Binding-site contacts:
Ligand atom O6 contacts residue MET100 of chain 2.B at 4.4 Å.
Ligand atom C8 contacts residue HIS67 of chain 2.B at 3.8 Å.
Ligand atom C7 contacts residue GLY69 of chain 2.B at 4.2 Å.
Ligand atom N2 contacts residue THR70 of chain 2.B at 4.0 Å.
Ligand atom C3 contacts residue ASN68 of chain 2.B at 3.8 Å.
Ligand atom O5 contacts residue THR70 of chain 2.B at 3.8 Å.
Ligand atom O6 contacts residue ARG132 of chain 2.B at 3.6 Å.
Ligand atom C1 contacts residue ASN68 of chain 2.B at 1.4 Å.
Ligand atom C8 contacts residue ASN68 of chain 2.B at 3.1 Å.
Ligand atom C5 contacts residue THR70 of chain 2.B at 3.9 Å.
Ligand atom C5 contacts residue ARG132 of chain 2.B at 4.0 Å.
Ligand atom C7 contacts residue ASN68 of chain 2.B at 3.2 Å.
Ligand atom C8 contacts residue THR70 of chain 2.B at 4.3 Å.
Ligand atom N2 contacts residue ASN68 of chain 2.B at 3.0 Å (h-bond).
Ligand atom C4 contacts residue ARG132 of chain 2.B at 3.9 Å.
Ligand atom C2 contacts residue ASN68 of chain 2.B at 2.5 Å.
Ligand atom O5 contacts residue MET100 of chain 2.B at 3.7 Å.
Ligand atom O7 contacts residue ASN68 of chain 2.B at 3.5 Å (h-bond).
Ligand atom C1 contacts residue MET100 of chain 2.B at 4.2 Å (hydrophobic).
Ligand atom O7 contacts residue HIS67 of chain 2.B at 4.2 Å.
Ligand atom C5 contacts residue ASN68 of chain 2.B at 3.6 Å.
Ligand atom C1 contacts residue THR70 of chain 2.B at 3.2 Å.
Ligand atom C4 contacts residue ASN68 of chain 2.B at 4.2 Å.
Ligand atom C8 contacts residue GLY69 of chain 2.B at 3.0 Å.
Ligand atom C2 contacts residue THR70 of chain 2.B at 4.0 Å.
Ligand atom C6 contacts residue ARG132 of chain 2.B at 3.4 Å.
Ligand atom O5 contacts residue ASN68 of chain 2.B at 2.4 Å (h-bond).
Ligand atom O4 contacts residue ARG132 of chain 2.B at 2.8 Å (salt-bridge).
Ligand atom C3 contacts residue THR70 of chain 2.B at 4.4 Å.

Sequence of chain 2.B:
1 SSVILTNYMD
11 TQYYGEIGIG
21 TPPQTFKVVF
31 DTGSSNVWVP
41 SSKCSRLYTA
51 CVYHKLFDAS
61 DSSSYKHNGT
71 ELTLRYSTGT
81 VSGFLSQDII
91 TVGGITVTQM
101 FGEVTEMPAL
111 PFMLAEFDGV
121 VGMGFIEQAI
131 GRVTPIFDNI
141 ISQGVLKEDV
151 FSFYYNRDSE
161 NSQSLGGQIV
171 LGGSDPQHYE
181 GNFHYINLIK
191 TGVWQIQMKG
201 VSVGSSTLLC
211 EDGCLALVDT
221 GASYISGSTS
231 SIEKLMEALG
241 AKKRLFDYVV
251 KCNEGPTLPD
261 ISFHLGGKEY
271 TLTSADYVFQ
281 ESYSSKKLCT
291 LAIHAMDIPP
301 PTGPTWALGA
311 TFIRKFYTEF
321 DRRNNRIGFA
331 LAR

The small molecule below binds the protein below.
Small molecule (SMILES): CC(=O)N[C@@H]1[C@@H](O)[C@H](O)[C@@H](CO)O[C@H]1O